A protein and the small-molecule ligand that binds it are described below.
Small molecule (SMILES): CC(=O)N[C@@H]1[C@@H](O)[C@H](O)[C@@H](CO)O[C@H]1O

Binding-site contacts:
Ligand atom C2 contacts residue MET118 of chain 14.C at 4.5 Å (hydrophobic).
Ligand atom C4 contacts residue ASN67 of chain 14.C at 4.2 Å.
Ligand atom O5 contacts residue ASN67 of chain 14.C at 2.4 Å (h-bond).
Ligand atom C7 contacts residue SER300 of chain 13.E at 3.4 Å.
Ligand atom C7 contacts residue ASN67 of chain 14.C at 3.3 Å.
Ligand atom C2 contacts residue ASN67 of chain 14.C at 2.5 Å.
Ligand atom N2 contacts residue MET118 of chain 14.C at 3.6 Å.
Ligand atom N2 contacts residue ASN67 of chain 14.C at 2.9 Å (h-bond).
Ligand atom C8 contacts residue MET118 of chain 14.C at 3.8 Å (hydrophobic).
Ligand atom C1 contacts residue ASN67 of chain 14.C at 1.4 Å.
Ligand atom O7 contacts residue PHE90 of chain 14.C at 4.4 Å.
Ligand atom C8 contacts residue PHE90 of chain 14.C at 3.7 Å (hydrophobic).
Ligand atom N2 contacts residue SER300 of chain 13.E at 3.9 Å.
Ligand atom C5 contacts residue ASN67 of chain 14.C at 3.7 Å.
Ligand atom C7 contacts residue MET118 of chain 14.C at 4.0 Å (hydrophobic).
Ligand atom C8 contacts residue SER300 of chain 13.E at 1.9 Å.
Ligand atom C8 contacts residue ASN67 of chain 14.C at 4.4 Å.
Ligand atom C7 contacts residue PHE90 of chain 14.C at 4.2 Å (hydrophobic).
Ligand atom C1 contacts residue MET118 of chain 14.C at 4.1 Å (hydrophobic).
Ligand atom C3 contacts residue ASN67 of chain 14.C at 3.8 Å.
Ligand atom O7 contacts residue ASN67 of chain 14.C at 3.3 Å (h-bond).
Ligand atom C8 contacts residue ARG89 of chain 14.C at 3.3 Å.
Ligand atom O7 contacts residue SER300 of chain 13.E at 4.3 Å.

Sequence of chain 14.C:
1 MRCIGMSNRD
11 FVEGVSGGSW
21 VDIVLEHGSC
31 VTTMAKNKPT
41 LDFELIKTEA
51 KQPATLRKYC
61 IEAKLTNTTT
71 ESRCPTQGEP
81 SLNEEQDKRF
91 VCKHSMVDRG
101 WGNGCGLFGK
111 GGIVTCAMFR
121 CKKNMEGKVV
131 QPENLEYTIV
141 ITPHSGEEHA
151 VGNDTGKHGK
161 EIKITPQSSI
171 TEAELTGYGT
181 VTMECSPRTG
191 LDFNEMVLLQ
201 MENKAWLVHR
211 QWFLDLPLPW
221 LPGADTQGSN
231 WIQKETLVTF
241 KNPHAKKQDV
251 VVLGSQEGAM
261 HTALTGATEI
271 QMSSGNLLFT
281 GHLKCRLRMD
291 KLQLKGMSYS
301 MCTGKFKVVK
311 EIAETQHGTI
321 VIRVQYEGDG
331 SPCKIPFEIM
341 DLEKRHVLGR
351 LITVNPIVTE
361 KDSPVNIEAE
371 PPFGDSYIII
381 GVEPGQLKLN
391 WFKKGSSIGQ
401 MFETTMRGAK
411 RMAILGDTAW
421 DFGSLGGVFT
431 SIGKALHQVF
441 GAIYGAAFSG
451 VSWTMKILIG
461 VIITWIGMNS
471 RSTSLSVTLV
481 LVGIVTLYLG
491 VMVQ

Sequence of chain 13.E:
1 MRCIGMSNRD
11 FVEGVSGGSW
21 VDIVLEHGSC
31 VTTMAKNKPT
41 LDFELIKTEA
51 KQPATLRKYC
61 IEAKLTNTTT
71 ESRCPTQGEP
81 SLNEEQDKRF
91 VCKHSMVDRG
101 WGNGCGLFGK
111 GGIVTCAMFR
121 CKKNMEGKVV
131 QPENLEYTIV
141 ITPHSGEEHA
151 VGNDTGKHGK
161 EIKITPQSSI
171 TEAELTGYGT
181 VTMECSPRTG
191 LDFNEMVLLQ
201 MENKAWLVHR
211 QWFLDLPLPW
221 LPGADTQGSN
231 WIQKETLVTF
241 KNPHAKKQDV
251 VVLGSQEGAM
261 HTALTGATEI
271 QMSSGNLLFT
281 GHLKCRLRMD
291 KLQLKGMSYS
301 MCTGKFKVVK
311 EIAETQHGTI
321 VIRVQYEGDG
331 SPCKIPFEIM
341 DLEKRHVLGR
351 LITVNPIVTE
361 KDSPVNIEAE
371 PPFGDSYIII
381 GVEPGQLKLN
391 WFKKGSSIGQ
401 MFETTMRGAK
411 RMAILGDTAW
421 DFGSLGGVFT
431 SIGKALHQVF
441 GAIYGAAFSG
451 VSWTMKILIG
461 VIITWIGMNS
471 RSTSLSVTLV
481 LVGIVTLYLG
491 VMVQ